A protein and the small-molecule ligand that binds it are described below.
Small molecule (SMILES): Cc1cc(CCCCCCCOc2ccc(C3=NCCO3)cc2)on1

Binding-site contacts:
Ligand atom C2A contacts residue MET181 of chain 16.A at 3.7 Å (hydrophobic).
Ligand atom O1 contacts residue W711 of chain 16.F at 3.7 Å.
Ligand atom O1B contacts residue ILE95 of chain 16.A at 3.6 Å.
Ligand atom C5A contacts residue PRO168 of chain 16.A at 4.0 Å (hydrophobic).
Ligand atom C2A contacts residue TYR146 of chain 16.A at 3.7 Å (hydrophobic).
Ligand atom N3A contacts residue ALA24 of chain 16.C at 3.8 Å.
Ligand atom C3C contacts residue TYR192 of chain 16.A at 4.0 Å (hydrophobic).
Ligand atom C1C contacts residue THR97 of chain 16.A at 3.9 Å.
Ligand atom C3B contacts residue ILE219 of chain 16.A at 3.8 Å (hydrophobic).
Ligand atom C4C contacts residue MET117 of chain 16.A at 3.9 Å (hydrophobic).
Ligand atom C31 contacts residue W711 of chain 16.F at 3.0 Å.
Ligand atom C5B contacts residue ILE183 of chain 16.A at 3.7 Å (hydrophobic).
Ligand atom C5A contacts residue ILE170 of chain 16.A at 3.8 Å (hydrophobic).
Ligand atom C4A contacts residue ALA24 of chain 16.C at 4.0 Å (hydrophobic).
Ligand atom N3A contacts residue TYR146 of chain 16.A at 4.0 Å.
Ligand atom O1 contacts residue THR97 of chain 16.A at 3.4 Å (h-bond).
Ligand atom C5A contacts residue ILE144 of chain 16.A at 3.7 Å (hydrophobic).
Ligand atom C1C contacts residue PHE115 of chain 16.A at 3.9 Å (hydrophobic).
Ligand atom C5B contacts residue TYR146 of chain 16.A at 3.4 Å (hydrophobic).
Ligand atom O1A contacts residue PHE121 of chain 16.A at 4.0 Å.
Ligand atom C3C contacts residue LEU216 of chain 16.A at 3.7 Å (hydrophobic).
Ligand atom C4A contacts residue LEU14 of chain 17.C at 4.0 Å (hydrophobic).
Ligand atom C4B contacts residue ILE183 of chain 16.A at 4.0 Å (hydrophobic).
Ligand atom C4A contacts residue MET181 of chain 16.A at 3.6 Å (hydrophobic).
Ligand atom C6C contacts residue ILE186 of chain 16.A at 3.9 Å (hydrophobic).
Ligand atom C4 contacts residue TYR192 of chain 16.A at 3.5 Å (hydrophobic).
Ligand atom C2C contacts residue THR97 of chain 16.A at 3.9 Å.
Ligand atom C31 contacts residue ASN214 of chain 16.A at 3.3 Å.
Ligand atom C6B contacts residue TYR146 of chain 16.A at 3.8 Å (hydrophobic).
Ligand atom C31 contacts residue LEU216 of chain 16.A at 3.4 Å (hydrophobic).
Ligand atom C6B contacts residue ILE183 of chain 16.A at 3.6 Å (hydrophobic).
Ligand atom N2 contacts residue THR97 of chain 16.A at 3.7 Å.
Ligand atom N2 contacts residue W711 of chain 16.F at 2.9 Å.
Ligand atom N3A contacts residue MET181 of chain 16.A at 3.3 Å.
Ligand atom C2B contacts residue ILE219 of chain 16.A at 3.8 Å (hydrophobic).
Ligand atom C2C contacts residue LEU216 of chain 16.A at 3.7 Å (hydrophobic).
Ligand atom C3 contacts residue W711 of chain 16.F at 3.2 Å.
Ligand atom C4B contacts residue TYR146 of chain 16.A at 3.7 Å (hydrophobic).
Ligand atom C1B contacts residue ILE183 of chain 16.A at 4.0 Å (hydrophobic).
Ligand atom C4A contacts residue ILE170 of chain 16.A at 3.9 Å (hydrophobic).

Sequence of chain 16.A:
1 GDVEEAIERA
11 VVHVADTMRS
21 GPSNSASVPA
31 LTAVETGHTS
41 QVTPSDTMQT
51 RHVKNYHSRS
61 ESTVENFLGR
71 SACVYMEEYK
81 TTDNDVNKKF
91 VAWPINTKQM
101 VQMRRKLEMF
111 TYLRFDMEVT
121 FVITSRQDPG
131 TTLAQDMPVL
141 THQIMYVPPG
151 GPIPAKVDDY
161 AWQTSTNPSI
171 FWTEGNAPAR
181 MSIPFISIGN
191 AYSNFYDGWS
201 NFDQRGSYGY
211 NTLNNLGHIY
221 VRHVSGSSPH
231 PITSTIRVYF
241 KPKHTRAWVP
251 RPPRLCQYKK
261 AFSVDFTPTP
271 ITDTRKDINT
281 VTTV

Sequence of chain 16.C:
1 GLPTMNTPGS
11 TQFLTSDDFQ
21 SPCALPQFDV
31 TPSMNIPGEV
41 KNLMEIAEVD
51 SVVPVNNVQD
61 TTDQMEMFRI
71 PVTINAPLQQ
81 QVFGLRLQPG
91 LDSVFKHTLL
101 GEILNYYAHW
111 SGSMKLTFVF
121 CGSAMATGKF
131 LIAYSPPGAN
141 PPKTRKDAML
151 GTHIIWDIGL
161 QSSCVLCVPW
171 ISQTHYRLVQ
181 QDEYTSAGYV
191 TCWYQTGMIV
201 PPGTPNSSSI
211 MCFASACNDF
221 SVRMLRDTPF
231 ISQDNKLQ

Sequence of chain 17.C:
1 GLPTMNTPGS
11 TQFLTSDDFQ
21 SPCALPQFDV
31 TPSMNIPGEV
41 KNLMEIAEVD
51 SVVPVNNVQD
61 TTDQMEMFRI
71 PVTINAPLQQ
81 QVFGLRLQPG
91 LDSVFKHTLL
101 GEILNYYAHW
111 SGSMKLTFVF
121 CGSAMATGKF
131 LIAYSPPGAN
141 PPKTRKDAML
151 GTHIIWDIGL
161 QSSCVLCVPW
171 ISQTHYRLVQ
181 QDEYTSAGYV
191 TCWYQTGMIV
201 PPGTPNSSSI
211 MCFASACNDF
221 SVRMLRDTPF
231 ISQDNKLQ